Sequence of chain 1.C:
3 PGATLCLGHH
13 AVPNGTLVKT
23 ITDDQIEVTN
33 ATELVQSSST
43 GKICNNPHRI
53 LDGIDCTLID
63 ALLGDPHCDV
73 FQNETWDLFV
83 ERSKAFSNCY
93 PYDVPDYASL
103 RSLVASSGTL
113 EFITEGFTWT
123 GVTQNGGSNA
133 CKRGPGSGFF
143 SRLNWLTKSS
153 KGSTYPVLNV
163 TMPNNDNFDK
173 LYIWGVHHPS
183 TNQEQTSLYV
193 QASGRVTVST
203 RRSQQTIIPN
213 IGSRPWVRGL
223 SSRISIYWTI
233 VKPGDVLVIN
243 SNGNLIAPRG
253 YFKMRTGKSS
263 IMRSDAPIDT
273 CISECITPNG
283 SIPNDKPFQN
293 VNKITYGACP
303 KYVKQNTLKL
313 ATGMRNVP

This small molecule binds to this protein.
Small molecule (SMILES): CC(=O)N[C@H]1[C@H](O[C@H]2[C@H](O)[C@@H](NC(C)=O)CO[C@@H]2CO)O[C@H](CO)[C@@H](O[C@@H]2O[C@H](CO)[C@@H](O)[C@H](O)[C@@H]2O)[C@@H]1O

Sequence of chain 1.E:
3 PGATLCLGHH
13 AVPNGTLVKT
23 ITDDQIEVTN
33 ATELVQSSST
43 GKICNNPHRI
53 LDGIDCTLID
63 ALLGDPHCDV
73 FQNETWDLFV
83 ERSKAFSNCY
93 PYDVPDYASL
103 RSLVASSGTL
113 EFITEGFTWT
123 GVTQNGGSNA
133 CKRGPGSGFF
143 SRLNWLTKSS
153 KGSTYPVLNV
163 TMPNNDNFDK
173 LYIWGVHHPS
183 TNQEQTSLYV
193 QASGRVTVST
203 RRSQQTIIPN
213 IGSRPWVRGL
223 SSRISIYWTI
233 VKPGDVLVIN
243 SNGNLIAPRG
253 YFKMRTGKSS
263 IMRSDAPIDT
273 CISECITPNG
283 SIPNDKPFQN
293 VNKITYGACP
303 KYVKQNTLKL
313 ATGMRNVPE

Binding-site contacts:
Ligand atom C8 contacts residue THR183 of chain 1.E at 4.1 Å.
Ligand atom C4 contacts residue TRP218 of chain 1.E at 3.6 Å (hydrophobic).
Ligand atom C7 contacts residue SER215 of chain 1.E at 3.9 Å.
Ligand atom C6 contacts residue THR163 of chain 1.C at 3.8 Å.
Ligand atom C2 contacts residue TRP218 of chain 1.E at 3.7 Å (hydrophobic).
Ligand atom O6 contacts residue THR163 of chain 1.C at 3.6 Å.
Ligand atom N2 contacts residue ASN161 of chain 1.C at 3.0 Å (h-bond).
Ligand atom O7 contacts residue ASN161 of chain 1.C at 4.3 Å.
Ligand atom C2 contacts residue ASN161 of chain 1.C at 2.7 Å.
Ligand atom C1 contacts residue TRP218 of chain 1.E at 4.4 Å (hydrophobic).
Ligand atom C6 contacts residue TRP218 of chain 1.E at 4.3 Å (hydrophobic).
Ligand atom C8 contacts residue SER215 of chain 1.E at 3.7 Å.
Ligand atom C7 contacts residue ASN161 of chain 1.C at 4.0 Å.
Ligand atom C5 contacts residue ASN161 of chain 1.C at 3.5 Å.
Ligand atom C3 contacts residue TRP218 of chain 1.E at 3.9 Å (hydrophobic).
Ligand atom O7 contacts residue PRO217 of chain 1.E at 3.4 Å.
Ligand atom N2 contacts residue TRP218 of chain 1.E at 4.2 Å.
Ligand atom C1 contacts residue SER215 of chain 1.E at 4.1 Å.
Ligand atom C1 contacts residue ASN161 of chain 1.C at 1.4 Å.
Ligand atom C7 contacts residue PRO217 of chain 1.E at 4.3 Å (hydrophobic).
Ligand atom O4 contacts residue TRP218 of chain 1.E at 3.4 Å.
Ligand atom C2 contacts residue SER215 of chain 1.E at 4.1 Å.
Ligand atom O5 contacts residue ASN161 of chain 1.C at 2.4 Å (h-bond).
Ligand atom C3 contacts residue TRP218 of chain 1.E at 4.0 Å (hydrophobic).
Ligand atom O3 contacts residue TRP218 of chain 1.E at 3.4 Å.
Ligand atom C5 contacts residue TRP218 of chain 1.E at 4.4 Å (hydrophobic).
Ligand atom O7 contacts residue ARG216 of chain 1.E at 3.8 Å.
Ligand atom O5 contacts residue TRP218 of chain 1.E at 4.3 Å.
Ligand atom O7 contacts residue TRP218 of chain 1.E at 2.9 Å (h-bond).
Ligand atom C3 contacts residue ASN161 of chain 1.C at 3.8 Å.
Ligand atom N2 contacts residue SER215 of chain 1.E at 3.2 Å (h-bond).
Ligand atom C8 contacts residue VAL240 of chain 1.C at 4.1 Å (hydrophobic).
Ligand atom O6 contacts residue TRP218 of chain 1.E at 4.1 Å.
Ligand atom C4 contacts residue ASN161 of chain 1.C at 4.3 Å.
Ligand atom C7 contacts residue TRP218 of chain 1.E at 3.8 Å (hydrophobic).
Ligand atom C4 contacts residue TRP218 of chain 1.E at 4.0 Å (hydrophobic).
Ligand atom C8 contacts residue THR163 of chain 1.C at 3.7 Å.
Ligand atom O6 contacts residue TRP218 of chain 1.E at 3.4 Å (h-bond).
Ligand atom C5 contacts residue TRP218 of chain 1.E at 3.8 Å (hydrophobic).
Ligand atom C3 contacts residue SER215 of chain 1.E at 4.3 Å.